This protein binds this small molecule.
Small molecule (SMILES): Cc1nc2ccccc2nc1-c1cc2nc(N3CC[C@@H](F)C3)cc(N(C)C3CCOCC3)n2n1

Binding-site contacts:
Ligand atom F23 contacts residue VAL276 of chain 1.C at 3.3 Å.
Ligand atom N4 contacts residue MET267 of chain 1.C at 3.6 Å.
Ligand atom C33 contacts residue PHE283 of chain 1.C at 3.6 Å (hydrophobic).
Ligand atom N11 contacts residue MET267 of chain 1.C at 3.6 Å.
Ligand atom C13 contacts residue PRO266 of chain 1.C at 3.5 Å (hydrophobic).
Ligand atom C21 contacts residue MET267 of chain 1.C at 3.4 Å (hydrophobic).
Ligand atom C30 contacts residue SER231 of chain 1.C at 3.3 Å.
Ligand atom N26 contacts residue GLN280 of chain 1.C at 3.3 Å (h-bond).
Ligand atom N4 contacts residue TYR247 of chain 1.C at 2.6 Å (h-bond).
Ligand atom C10 contacts residue PHE283 of chain 1.C at 3.6 Å (hydrophobic).
Ligand atom F23 contacts residue GLU275 of chain 1.C at 2.3 Å.
Ligand atom C13 contacts residue MET267 of chain 1.C at 3.5 Å (hydrophobic).
Ligand atom N11 contacts residue GLY279 of chain 1.C at 3.2 Å.
Ligand atom C2 contacts residue GLY279 of chain 1.C at 3.6 Å.
Ligand atom N9 contacts residue MET267 of chain 1.C at 3.6 Å.
Ligand atom N5 contacts residue MET267 of chain 1.C at 3.4 Å (h-bond).
Ligand atom F23 contacts residue GLY279 of chain 1.C at 3.6 Å.
Ligand atom C31 contacts residue SER231 of chain 1.C at 3.1 Å.
Ligand atom C24 contacts residue PHE283 of chain 1.C at 3.4 Å (hydrophobic).
Ligand atom C15 contacts residue MET267 of chain 1.C at 3.7 Å (hydrophobic).
Ligand atom C7 contacts residue GLN280 of chain 1.C at 3.1 Å.
Ligand atom N9 contacts residue PHE283 of chain 1.C at 3.3 Å.
Ligand atom C34 contacts residue PHE283 of chain 1.C at 3.6 Å (hydrophobic).
Ligand atom C3 contacts residue MET267 of chain 1.C at 3.4 Å (hydrophobic).
Ligand atom C15 contacts residue TYR247 of chain 1.C at 3.6 Å (hydrophobic).
Ligand atom C3 contacts residue GLY279 of chain 1.C at 3.4 Å.
Ligand atom C2 contacts residue MET267 of chain 1.C at 3.7 Å (hydrophobic).
Ligand atom C14 contacts residue GLU275 of chain 1.C at 3.6 Å.
Ligand atom C6 contacts residue TYR247 of chain 1.C at 3.1 Å (hydrophobic).
Ligand atom N25 contacts residue PHE283 of chain 1.C at 3.4 Å.
Ligand atom C27 contacts residue PHE283 of chain 1.C at 3.7 Å (hydrophobic).
Ligand atom C31 contacts residue ILE246 of chain 1.C at 3.2 Å (hydrophobic).
Ligand atom C31 contacts residue VAL232 of chain 1.C at 3.7 Å (hydrophobic).
Ligand atom C7 contacts residue TYR247 of chain 1.C at 3.1 Å (hydrophobic).
Ligand atom C1 contacts residue GLY279 of chain 1.C at 3.7 Å.
Ligand atom C22 contacts residue MET267 of chain 1.C at 3.7 Å (hydrophobic).
Ligand atom C6 contacts residue MET267 of chain 1.C at 3.6 Å (hydrophobic).
Ligand atom C32 contacts residue ILE246 of chain 1.C at 3.5 Å (hydrophobic).
Ligand atom C28 contacts residue PHE283 of chain 1.C at 3.6 Å (hydrophobic).
Ligand atom C19 contacts residue VAL287 of chain 1.C at 3.6 Å (hydrophobic).

Sequence of chain 1.C:
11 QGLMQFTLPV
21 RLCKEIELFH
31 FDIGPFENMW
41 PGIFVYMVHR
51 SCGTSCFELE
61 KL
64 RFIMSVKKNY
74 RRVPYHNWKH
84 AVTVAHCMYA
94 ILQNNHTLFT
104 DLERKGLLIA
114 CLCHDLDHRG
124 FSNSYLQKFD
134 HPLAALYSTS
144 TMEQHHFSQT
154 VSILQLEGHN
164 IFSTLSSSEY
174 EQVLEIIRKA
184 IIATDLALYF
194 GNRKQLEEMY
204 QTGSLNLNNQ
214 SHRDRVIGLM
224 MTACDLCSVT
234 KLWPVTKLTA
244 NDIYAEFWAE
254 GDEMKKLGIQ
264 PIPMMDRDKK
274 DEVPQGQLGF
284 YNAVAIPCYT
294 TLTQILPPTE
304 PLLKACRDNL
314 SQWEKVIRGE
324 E